Binding-site contacts:
Ligand atom O2 contacts residue SER176 of chain 1.A at 3.5 Å.
Ligand atom C1 contacts residue LEU86 of chain 1.A at 4.3 Å (hydrophobic).
Ligand atom C3 contacts residue LEU237 of chain 1.A at 4.3 Å (hydrophobic).
Ligand atom N1 contacts residue ALA241 of chain 1.A at 4.3 Å.
Ligand atom S1 contacts residue ALA288 of chain 1.A at 3.9 Å.
Ligand atom C3 contacts residue SER292 of chain 1.A at 3.8 Å.
Ligand atom O2 contacts residue LYS244 of chain 1.A at 2.9 Å (salt-bridge).
Ligand atom O2 contacts residue SER394 of chain 1.A at 4.0 Å.
Ligand atom O1 contacts residue LYS244 of chain 1.A at 3.1 Å (salt-bridge).
Ligand atom C2 contacts residue LEU237 of chain 1.A at 4.3 Å (hydrophobic).
Ligand atom C2 contacts residue SER292 of chain 1.A at 3.4 Å.
Ligand atom C5 contacts residue LEU393 of chain 1.A at 4.0 Å (hydrophobic).
Ligand atom C3 contacts residue HEM1 of chain 1.B at 4.1 Å.
Ligand atom O2 contacts residue SER392 of chain 1.A at 3.6 Å.
Ligand atom C1 contacts residue SER292 of chain 1.A at 3.7 Å.
Ligand atom O2 contacts residue LEU393 of chain 1.A at 3.8 Å.
Ligand atom C1 contacts residue LEU237 of chain 1.A at 4.3 Å (hydrophobic).
Ligand atom C11 contacts residue LYS244 of chain 1.A at 4.4 Å.
Ligand atom S1 contacts residue THR245 of chain 1.A at 3.5 Å.
Ligand atom C1 contacts residue LEU393 of chain 1.A at 4.1 Å (hydrophobic).
Ligand atom S1 contacts residue SER287 of chain 1.A at 3.9 Å.
Ligand atom C10 contacts residue LEU393 of chain 1.A at 4.0 Å (hydrophobic).
Ligand atom C12 contacts residue SER176 of chain 1.A at 4.4 Å.
Ligand atom C2 contacts residue PHE93 of chain 1.A at 3.8 Å (hydrophobic).
Ligand atom C4 contacts residue LEU237 of chain 1.A at 4.4 Å (hydrophobic).
Ligand atom C6 contacts residue LEU237 of chain 1.A at 4.4 Å (hydrophobic).
Ligand atom C12 contacts residue LEU393 of chain 1.A at 4.3 Å (hydrophobic).
Ligand atom C6 contacts residue LEU393 of chain 1.A at 3.8 Å (hydrophobic).
Ligand atom C7 contacts residue THR245 of chain 1.A at 3.9 Å.
Ligand atom C7 contacts residue HEM1 of chain 1.B at 4.3 Å.
Ligand atom C1 contacts residue PHE93 of chain 1.A at 3.6 Å (hydrophobic).
Ligand atom C7 contacts residue ALA241 of chain 1.A at 4.1 Å (hydrophobic).
Ligand atom C12 contacts residue LYS244 of chain 1.A at 3.4 Å.
Ligand atom C6 contacts residue LEU86 of chain 1.A at 4.4 Å (hydrophobic).
Ligand atom N1 contacts residue HEM1 of chain 1.B at 3.6 Å.
Ligand atom C9 contacts residue ILE240 of chain 1.A at 4.0 Å (hydrophobic).
Ligand atom O1 contacts residue SER394 of chain 1.A at 3.4 Å.
Ligand atom C11 contacts residue THR245 of chain 1.A at 1.7 Å.
Ligand atom C12 contacts residue SER394 of chain 1.A at 4.0 Å.
Ligand atom C5 contacts residue LEU237 of chain 1.A at 4.4 Å (hydrophobic).

Sequence of chain 1.A:
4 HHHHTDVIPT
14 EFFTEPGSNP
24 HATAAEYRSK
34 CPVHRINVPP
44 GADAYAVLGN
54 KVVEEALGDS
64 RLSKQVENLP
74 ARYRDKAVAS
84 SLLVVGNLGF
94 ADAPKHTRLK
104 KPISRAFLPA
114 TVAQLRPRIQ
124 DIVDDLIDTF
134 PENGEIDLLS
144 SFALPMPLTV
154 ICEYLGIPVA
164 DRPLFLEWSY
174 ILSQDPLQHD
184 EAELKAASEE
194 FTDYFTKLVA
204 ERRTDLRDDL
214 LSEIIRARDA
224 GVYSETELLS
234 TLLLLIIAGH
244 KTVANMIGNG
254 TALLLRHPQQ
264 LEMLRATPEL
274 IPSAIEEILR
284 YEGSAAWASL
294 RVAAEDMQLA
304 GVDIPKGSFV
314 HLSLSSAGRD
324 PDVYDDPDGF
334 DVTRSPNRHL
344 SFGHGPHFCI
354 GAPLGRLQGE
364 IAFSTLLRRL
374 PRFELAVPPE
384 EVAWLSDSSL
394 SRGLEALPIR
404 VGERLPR

This protein binds this small molecule.
Small molecule (SMILES): CS[C@H](Cc1c[nH]c2ccccc12)C(=O)O